Binding-site contacts:
Ligand atom C2 contacts residue ASP57 of chain 1.A at 3.1 Å.
Ligand atom O1 contacts residue ALA59 of chain 1.A at 2.8 Å (h-bond).
Ligand atom C5 contacts residue ASP184 of chain 1.A at 4.2 Å.
Ligand atom C3 contacts residue ASP57 of chain 1.A at 3.4 Å.
Ligand atom O4 contacts residue ASP184 of chain 1.A at 3.6 Å (salt-bridge).
Ligand atom O3 contacts residue ASP57 of chain 1.A at 4.0 Å.
Ligand atom C6 contacts residue ASN182 of chain 1.A at 3.5 Å.
Ligand atom O1 contacts residue ASP57 of chain 1.A at 3.9 Å.
Ligand atom C5 contacts residue ALA59 of chain 1.A at 4.2 Å (hydrophobic).
Ligand atom O2 contacts residue ASP57 of chain 1.A at 2.3 Å (salt-bridge).
Ligand atom C1 contacts residue GLN58 of chain 1.A at 4.1 Å.
Ligand atom O2 contacts residue GLN58 of chain 1.A at 3.9 Å.
Ligand atom O5 contacts residue ALA59 of chain 1.A at 3.2 Å (h-bond).
Ligand atom C4 contacts residue ARG186 of chain 1.A at 4.5 Å.
Ligand atom O6 contacts residue ASN182 of chain 1.A at 3.2 Å (h-bond).
Ligand atom O4 contacts residue ARG186 of chain 1.A at 3.8 Å.
Ligand atom O1 contacts residue GLN58 of chain 1.A at 3.6 Å.
Ligand atom C1 contacts residue ALA59 of chain 1.A at 3.1 Å (hydrophobic).
Ligand atom C6 contacts residue PHE183 of chain 1.A at 3.6 Å (hydrophobic).
Ligand atom C6 contacts residue ASP184 of chain 1.A at 3.7 Å.
Ligand atom C1 contacts residue ASP57 of chain 1.A at 3.3 Å.
Ligand atom C5 contacts residue PHE183 of chain 1.A at 4.4 Å (hydrophobic).
Ligand atom C3 contacts residue ARG186 of chain 1.A at 3.9 Å.
Ligand atom O6 contacts residue PHE183 of chain 1.A at 4.1 Å.
Ligand atom O3 contacts residue ARG186 of chain 1.A at 3.9 Å.

A protein and the small-molecule ligand that binds it are described below.
Small molecule (SMILES): OC[C@H]1O[C@@H](O)[C@H](O)[C@@H](O)[C@@H]1O

Sequence of chain 1.A:
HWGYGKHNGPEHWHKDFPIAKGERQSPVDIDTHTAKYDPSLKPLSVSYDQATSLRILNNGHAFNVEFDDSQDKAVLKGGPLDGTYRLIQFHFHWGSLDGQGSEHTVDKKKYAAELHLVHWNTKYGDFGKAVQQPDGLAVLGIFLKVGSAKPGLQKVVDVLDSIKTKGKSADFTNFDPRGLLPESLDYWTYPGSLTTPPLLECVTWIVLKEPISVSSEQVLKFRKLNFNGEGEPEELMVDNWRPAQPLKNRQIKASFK